Binding-site contacts:
Ligand atom C11 contacts residue ASP232 of chain 6.C at 3.8 Å.
Ligand atom C5 contacts residue PRO274 of chain 6.A at 4.0 Å (hydrophobic).
Ligand atom O6 contacts residue ASP91 of chain 6.C at 3.1 Å.
Ligand atom C11 contacts residue PRO231 of chain 6.C at 3.7 Å (hydrophobic).
Ligand atom O4 contacts residue ASN275 of chain 6.A at 3.0 Å (h-bond).
Ligand atom O3 contacts residue ASP91 of chain 6.C at 4.0 Å.
Ligand atom O3 contacts residue PRO274 of chain 6.A at 3.8 Å.
Ligand atom O6 contacts residue PRO274 of chain 6.A at 3.7 Å.
Ligand atom O4 contacts residue PRO231 of chain 6.C at 3.8 Å.
Ligand atom O3 contacts residue GLY282 of chain 6.A at 3.4 Å.
Ligand atom C3 contacts residue ARG104 of chain 6.C at 3.8 Å.
Ligand atom C5 contacts residue PRO231 of chain 6.C at 3.7 Å (hydrophobic).
Ligand atom C1 contacts residue ARG104 of chain 6.C at 3.6 Å.
Ligand atom O7 contacts residue ARG270 of chain 6.A at 3.8 Å.
Ligand atom C3 contacts residue ARG95 of chain 6.C at 3.9 Å.
Ligand atom C4 contacts residue ARG104 of chain 6.C at 3.9 Å.
Ligand atom C4 contacts residue ASP91 of chain 6.C at 3.2 Å.
Ligand atom C5 contacts residue ASN275 of chain 6.A at 3.6 Å.
Ligand atom C4 contacts residue PRO274 of chain 6.A at 4.0 Å (hydrophobic).
Ligand atom C10 contacts residue PRO231 of chain 6.C at 3.8 Å (hydrophobic).
Ligand atom C4 contacts residue PRO231 of chain 6.C at 3.5 Å (hydrophobic).
Ligand atom C6 contacts residue ASP91 of chain 6.C at 3.8 Å.
Ligand atom C3 contacts residue PRO274 of chain 6.A at 3.8 Å (hydrophobic).
Ligand atom C3 contacts residue PRO274 of chain 6.A at 4.1 Å (hydrophobic).
Ligand atom O7 contacts residue PRO274 of chain 6.A at 3.4 Å.
Ligand atom O10 contacts residue ARG270 of chain 6.A at 3.3 Å.
Ligand atom O10 contacts residue ASN275 of chain 6.A at 2.9 Å (h-bond).
Ligand atom C3 contacts residue ASP232 of chain 6.C at 4.0 Å.
Ligand atom O4 contacts residue ASP232 of chain 6.C at 2.7 Å (salt-bridge).
Ligand atom O1B contacts residue ARG104 of chain 6.C at 2.8 Å (salt-bridge).
Ligand atom O4 contacts residue ARG95 of chain 6.C at 3.6 Å (salt-bridge).
Ligand atom N5 contacts residue PRO231 of chain 6.C at 2.9 Å (h-bond).
Ligand atom N5 contacts residue ASP232 of chain 6.C at 4.1 Å.
Ligand atom C4 contacts residue ASP232 of chain 6.C at 3.5 Å.
Ligand atom O4 contacts residue ASP91 of chain 6.C at 2.7 Å (salt-bridge).
Ligand atom C4 contacts residue ASN275 of chain 6.A at 3.8 Å.
Ligand atom C11 contacts residue ILE233 of chain 6.C at 3.8 Å (hydrophobic).
Ligand atom C11 contacts residue GLY234 of chain 6.C at 3.8 Å.
Ligand atom N5 contacts residue ASN275 of chain 6.A at 3.6 Å (h-bond).
Ligand atom C10 contacts residue ASN275 of chain 6.A at 3.3 Å.

The small molecule below binds the protein below.
Small molecule (SMILES): CC(=O)N[C@H]1[C@H]([C@H](O)[C@H](O)CO)O[C@@](OC[C@H]2O[C@@H](O[C@H]3[C@H](O)[C@@H](O)[C@H](O)O[C@@H]3CO)[C@H](O)[C@@H](O)[C@H]2O)(C(=O)O)C[C@@H]1O

Sequence of chain 6.A:
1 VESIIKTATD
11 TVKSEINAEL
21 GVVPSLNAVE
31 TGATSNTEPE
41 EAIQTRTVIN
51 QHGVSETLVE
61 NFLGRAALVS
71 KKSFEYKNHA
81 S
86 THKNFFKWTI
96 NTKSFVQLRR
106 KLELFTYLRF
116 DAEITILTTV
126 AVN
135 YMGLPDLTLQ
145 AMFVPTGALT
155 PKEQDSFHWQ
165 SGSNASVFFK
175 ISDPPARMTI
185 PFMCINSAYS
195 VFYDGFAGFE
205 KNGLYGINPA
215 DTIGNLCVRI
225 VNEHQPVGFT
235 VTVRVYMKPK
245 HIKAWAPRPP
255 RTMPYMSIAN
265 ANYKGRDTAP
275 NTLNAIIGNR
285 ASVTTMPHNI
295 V

Sequence of chain 6.C:
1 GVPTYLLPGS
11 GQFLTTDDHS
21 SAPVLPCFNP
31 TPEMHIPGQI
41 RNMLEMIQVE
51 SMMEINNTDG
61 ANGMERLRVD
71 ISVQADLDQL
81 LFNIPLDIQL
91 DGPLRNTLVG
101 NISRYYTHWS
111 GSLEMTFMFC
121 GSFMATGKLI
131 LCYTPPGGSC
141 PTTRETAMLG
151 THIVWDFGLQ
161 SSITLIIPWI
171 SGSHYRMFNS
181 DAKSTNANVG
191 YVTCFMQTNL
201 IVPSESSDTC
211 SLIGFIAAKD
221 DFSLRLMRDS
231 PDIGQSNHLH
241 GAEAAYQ